Binding-site contacts:
Ligand atom C3 contacts residue GLY312 of chain 2.A at 3.2 Å.
Ligand atom O3 contacts residue ARG283 of chain 2.A at 3.0 Å (salt-bridge).
Ligand atom O3 contacts residue GLN311 of chain 2.A at 3.3 Å.
Ligand atom C6 contacts residue ILE285 of chain 2.A at 3.4 Å (hydrophobic).
Ligand atom O5 contacts residue ASP250 of chain 2.A at 3.6 Å (salt-bridge).
Ligand atom O5 contacts residue GLN375 of chain 2.A at 3.3 Å (h-bond).
Ligand atom O5 contacts residue ARG283 of chain 2.A at 3.2 Å (salt-bridge).
Ligand atom O6 contacts residue ILE285 of chain 2.A at 2.6 Å (h-bond).
Ligand atom O6 contacts residue LEU373 of chain 2.A at 3.7 Å.
Ligand atom O6 contacts residue GLN375 of chain 2.A at 3.3 Å.
Ligand atom O5 contacts residue ASN120 of chain 3.A at 2.4 Å (h-bond).
Ligand atom O2 contacts residue LEU296 of chain 2.A at 3.5 Å.
Ligand atom C6 contacts residue LEU373 of chain 2.A at 3.3 Å (hydrophobic).
Ligand atom C7 contacts residue ASN120 of chain 3.A at 3.4 Å.
Ligand atom C6 contacts residue PRO309 of chain 2.A at 3.6 Å (hydrophobic).
Ligand atom N2 contacts residue ASN120 of chain 3.A at 2.8 Å (h-bond).
Ligand atom O7 contacts residue ASN120 of chain 3.A at 3.6 Å.
Ligand atom C4 contacts residue GLU294 of chain 2.A at 3.6 Å.
Ligand atom C6 contacts residue ASP250 of chain 2.A at 3.5 Å.
Ligand atom C5 contacts residue ASN120 of chain 3.A at 3.6 Å.
Ligand atom O4 contacts residue ARG247 of chain 2.A at 3.1 Å (salt-bridge).
Ligand atom O4 contacts residue GLU294 of chain 2.A at 2.7 Å (salt-bridge).
Ligand atom O6 contacts residue ILE310 of chain 2.A at 3.3 Å (h-bond).
Ligand atom O3 contacts residue GLU294 of chain 2.A at 2.6 Å (salt-bridge).
Ligand atom O3 contacts residue GLY312 of chain 2.A at 3.0 Å (h-bond).
Ligand atom O2 contacts residue GLY312 of chain 2.A at 3.2 Å.
Ligand atom C6 contacts residue GLN311 of chain 2.A at 3.6 Å.
Ligand atom O3 contacts residue ASP250 of chain 2.A at 3.1 Å (salt-bridge).
Ligand atom O5 contacts residue GLY312 of chain 2.A at 3.7 Å.
Ligand atom O2 contacts residue ASN249 of chain 2.A at 3.2 Å (h-bond).
Ligand atom C6 contacts residue ILE310 of chain 2.A at 3.5 Å (hydrophobic).
Ligand atom O3 contacts residue ASN249 of chain 2.A at 2.7 Å (h-bond).
Ligand atom C2 contacts residue ASN120 of chain 3.A at 2.4 Å.
Ligand atom O4 contacts residue THR287 of chain 2.A at 3.4 Å.
Ligand atom C1 contacts residue ASN120 of chain 3.A at 1.4 Å.
Ligand atom C5 contacts residue ARG283 of chain 2.A at 3.6 Å.
Ligand atom O4 contacts residue ARG283 of chain 2.A at 3.6 Å.
Ligand atom O6 contacts residue ASP250 of chain 2.A at 2.7 Å (salt-bridge).
Ligand atom O5 contacts residue GLY374 of chain 2.A at 3.3 Å.
Ligand atom C3 contacts residue GLU294 of chain 2.A at 3.4 Å.

Sequence of chain 2.A:
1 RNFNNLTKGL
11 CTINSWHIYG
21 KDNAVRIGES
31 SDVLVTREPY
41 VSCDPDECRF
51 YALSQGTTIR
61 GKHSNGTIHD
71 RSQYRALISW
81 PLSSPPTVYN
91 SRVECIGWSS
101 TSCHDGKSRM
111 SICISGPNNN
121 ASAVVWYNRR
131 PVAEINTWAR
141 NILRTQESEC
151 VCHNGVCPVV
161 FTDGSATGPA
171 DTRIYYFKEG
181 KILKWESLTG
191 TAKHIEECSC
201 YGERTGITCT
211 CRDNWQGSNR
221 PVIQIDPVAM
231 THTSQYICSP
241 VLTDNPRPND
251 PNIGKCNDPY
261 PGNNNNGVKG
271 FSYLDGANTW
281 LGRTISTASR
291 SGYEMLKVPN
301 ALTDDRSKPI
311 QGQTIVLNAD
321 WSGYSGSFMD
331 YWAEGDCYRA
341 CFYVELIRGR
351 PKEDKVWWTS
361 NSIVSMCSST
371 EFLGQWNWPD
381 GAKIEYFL

This protein binds this small molecule.
Small molecule (SMILES): CC(=O)N[C@H]1[C@H](O[C@H]2[C@H](O)[C@@H](NC(C)=O)CO[C@@H]2CO)O[C@H](CO)[C@@H](O[C@@H]2O[C@H](CO[C@H]3O[C@H](CO[C@H]4O[C@H](CO)[C@@H](O)[C@H](O)[C@@H]4O)[C@@H](O)[C@H](O[C@H]4O[C@H](CO)[C@@H](O)[C@H](O)[C@@H]4O)[C@@H]3O)[C@@H](O)[C@H](O[C@H]3O[C@H](CO)[C@@H](O)[C@H](O)[C@@H]3O[C@H]3O[C@H](CO)[C@@H](O)[C@H](O)[C@@H]3O[C@H]3O[C@H](CO)[C@@H](O)[C@H](O)[C@@H]3O)[C@@H]2O)[C@@H]1O

Sequence of chain 3.A:
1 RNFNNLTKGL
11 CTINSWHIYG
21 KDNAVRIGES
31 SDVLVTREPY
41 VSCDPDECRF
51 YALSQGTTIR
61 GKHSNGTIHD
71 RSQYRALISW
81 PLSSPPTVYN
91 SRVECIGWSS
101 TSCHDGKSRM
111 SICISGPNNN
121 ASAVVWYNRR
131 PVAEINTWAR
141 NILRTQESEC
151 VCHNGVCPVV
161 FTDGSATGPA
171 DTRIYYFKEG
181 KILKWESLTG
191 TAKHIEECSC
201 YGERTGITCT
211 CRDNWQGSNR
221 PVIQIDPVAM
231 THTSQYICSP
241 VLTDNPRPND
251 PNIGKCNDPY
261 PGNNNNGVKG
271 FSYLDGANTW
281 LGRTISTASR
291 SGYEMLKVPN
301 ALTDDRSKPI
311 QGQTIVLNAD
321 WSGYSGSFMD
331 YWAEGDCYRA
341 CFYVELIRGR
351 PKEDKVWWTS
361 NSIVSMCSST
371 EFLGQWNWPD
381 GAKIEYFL